The small molecule below binds the protein below.
Small molecule (SMILES): Nc1nc2ccc(Cl)cc2[nH]1

Binding-site contacts:
Ligand atom NAG contacts residue TYR35 of chain 1.A at 3.4 Å (h-bond).
Ligand atom NAG contacts residue PHE182 of chain 1.A at 3.7 Å.
Ligand atom CAC contacts residue ASN39 of chain 1.A at 4.4 Å.
Ligand atom NAA contacts residue ASN39 of chain 1.A at 4.4 Å.
Ligand atom CLA contacts residue ARG44 of chain 1.A at 3.7 Å.
Ligand atom CAD contacts residue LYS57 of chain 1.A at 3.4 Å.
Ligand atom CAE contacts residue ARG44 of chain 1.A at 3.3 Å.
Ligand atom CAK contacts residue TYR40 of chain 1.A at 4.1 Å (hydrophobic).
Ligand atom CAJ contacts residue ARG44 of chain 1.A at 4.0 Å.
Ligand atom NAF contacts residue PHE182 of chain 1.A at 3.6 Å.
Ligand atom CAE contacts residue ASN39 of chain 1.A at 4.1 Å.
Ligand atom CAH contacts residue VAL53 of chain 1.A at 4.4 Å (hydrophobic).
Ligand atom CAK contacts residue PHE182 of chain 1.A at 3.7 Å (hydrophobic).
Ligand atom NAF contacts residue ASN39 of chain 1.A at 3.8 Å.
Ligand atom CAD contacts residue ASN39 of chain 1.A at 4.0 Å.
Ligand atom NAG contacts residue ASN39 of chain 1.A at 3.8 Å.
Ligand atom CLA contacts residue VAL269 of chain 1.A at 4.3 Å.
Ligand atom CAE contacts residue VAL269 of chain 1.A at 4.3 Å (hydrophobic).
Ligand atom CAI contacts residue TYR35 of chain 1.A at 3.4 Å (hydrophobic).
Ligand atom NAF contacts residue ASP267 of chain 1.A at 4.3 Å.
Ligand atom NAA contacts residue PHE182 of chain 1.A at 3.4 Å.
Ligand atom CAK contacts residue ASN39 of chain 1.A at 3.7 Å.
Ligand atom CAJ contacts residue PHE182 of chain 1.A at 3.7 Å (hydrophobic).
Ligand atom CLA contacts residue MET258 of chain 1.A at 3.0 Å.
Ligand atom CAC contacts residue VAL53 of chain 1.A at 3.8 Å (hydrophobic).
Ligand atom CAD contacts residue PHE182 of chain 1.A at 4.0 Å (hydrophobic).
Ligand atom CAI contacts residue PHE182 of chain 1.A at 3.5 Å (hydrophobic).
Ligand atom CLA contacts residue VAL53 of chain 1.A at 3.8 Å.
Ligand atom CAE contacts residue ASP267 of chain 1.A at 4.3 Å.
Ligand atom NAA contacts residue TYR35 of chain 1.A at 2.6 Å (h-bond).
Ligand atom CAI contacts residue ASN39 of chain 1.A at 4.0 Å.
Ligand atom CAH contacts residue ARG44 of chain 1.A at 3.6 Å.
Ligand atom CAJ contacts residue ASN39 of chain 1.A at 3.6 Å.
Ligand atom CAC contacts residue ARG44 of chain 1.A at 4.1 Å.
Ligand atom CAC contacts residue LYS57 of chain 1.A at 4.0 Å.
Ligand atom NAG contacts residue TYR40 of chain 1.A at 3.4 Å (h-bond).
Ligand atom CLA contacts residue VAL272 of chain 1.A at 4.3 Å.
Ligand atom CAE contacts residue PHE182 of chain 1.A at 4.2 Å (hydrophobic).
Ligand atom CAK contacts residue LYS57 of chain 1.A at 4.3 Å.
Ligand atom CAD contacts residue TYR40 of chain 1.A at 4.1 Å (hydrophobic).

Sequence of chain 1.A:
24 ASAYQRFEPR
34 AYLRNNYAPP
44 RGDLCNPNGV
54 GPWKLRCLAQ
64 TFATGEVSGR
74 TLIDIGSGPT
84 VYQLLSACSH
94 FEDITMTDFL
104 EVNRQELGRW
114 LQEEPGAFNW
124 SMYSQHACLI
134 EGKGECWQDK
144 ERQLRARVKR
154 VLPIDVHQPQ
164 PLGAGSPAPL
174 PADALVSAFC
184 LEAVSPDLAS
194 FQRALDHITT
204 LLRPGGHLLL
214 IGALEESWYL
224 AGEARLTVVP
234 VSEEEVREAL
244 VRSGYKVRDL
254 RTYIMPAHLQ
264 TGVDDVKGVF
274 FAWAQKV